Binding-site contacts:
Ligand atom C06 contacts residue MET74 of chain 1.A at 3.9 Å (hydrophobic).
Ligand atom C15 contacts residue GLY209 of chain 1.A at 4.3 Å.
Ligand atom C07 contacts residue GLN78 of chain 1.A at 3.4 Å.
Ligand atom C14 contacts residue HIS208 of chain 1.A at 3.7 Å.
Ligand atom O08 contacts residue GLN78 of chain 1.A at 3.9 Å.
Ligand atom C15 contacts residue HIS208 of chain 1.A at 3.7 Å.
Ligand atom C05 contacts residue ARG79 of chain 1.A at 3.5 Å.
Ligand atom N18 contacts residue LEU204 of chain 1.A at 3.5 Å.
Ligand atom C05 contacts residue GLN78 of chain 1.A at 3.2 Å.
Ligand atom N18 contacts residue HIS208 of chain 1.A at 3.6 Å.
Ligand atom C01 contacts residue GLN78 of chain 1.A at 3.5 Å.
Ligand atom N18 contacts residue GLY209 of chain 1.A at 3.2 Å (h-bond).
Ligand atom C13 contacts residue PRO210 of chain 1.A at 3.8 Å (hydrophobic).
Ligand atom N18 contacts residue PRO210 of chain 1.A at 4.0 Å.
Ligand atom N17 contacts residue PRO206 of chain 1.A at 4.0 Å.
Ligand atom O16 contacts residue SER80 of chain 1.A at 3.5 Å (h-bond).
Ligand atom C12 contacts residue HIS208 of chain 1.A at 4.2 Å.
Ligand atom C06 contacts residue ARG79 of chain 1.A at 3.8 Å.
Ligand atom C13 contacts residue HIS208 of chain 1.A at 3.3 Å.
Ligand atom C15 contacts residue SER205 of chain 1.A at 4.0 Å.
Ligand atom C02 contacts residue GLN78 of chain 1.A at 3.0 Å.
Ligand atom C07 contacts residue PRO206 of chain 1.A at 3.9 Å (hydrophobic).
Ligand atom C15 contacts residue PRO206 of chain 1.A at 4.2 Å (hydrophobic).
Ligand atom N17 contacts residue PRO210 of chain 1.A at 3.9 Å.
Ligand atom C04 contacts residue GLN78 of chain 1.A at 3.5 Å.
Ligand atom C03 contacts residue GLN78 of chain 1.A at 2.9 Å.
Ligand atom N17 contacts residue GLY209 of chain 1.A at 3.2 Å (h-bond).
Ligand atom O08 contacts residue PRO206 of chain 1.A at 3.9 Å.
Ligand atom C14 contacts residue PRO206 of chain 1.A at 4.3 Å (hydrophobic).
Ligand atom N18 contacts residue SER205 of chain 1.A at 2.8 Å (h-bond).
Ligand atom C15 contacts residue SER80 of chain 1.A at 4.3 Å.
Ligand atom C15 contacts residue PRO210 of chain 1.A at 4.2 Å (hydrophobic).
Ligand atom C06 contacts residue SER80 of chain 1.A at 3.6 Å.
Ligand atom N18 contacts residue SER203 of chain 1.A at 3.6 Å.
Ligand atom C06 contacts residue GLN78 of chain 1.A at 3.7 Å.
Ligand atom C09 contacts residue PRO206 of chain 1.A at 4.2 Å (hydrophobic).
Ligand atom C13 contacts residue GLY209 of chain 1.A at 4.0 Å.
Ligand atom N17 contacts residue HIS208 of chain 1.A at 2.7 Å (h-bond).
Ligand atom C05 contacts residue SER80 of chain 1.A at 3.6 Å.
Ligand atom N17 contacts residue SER205 of chain 1.A at 3.0 Å (h-bond).

Sequence of chain 1.A:
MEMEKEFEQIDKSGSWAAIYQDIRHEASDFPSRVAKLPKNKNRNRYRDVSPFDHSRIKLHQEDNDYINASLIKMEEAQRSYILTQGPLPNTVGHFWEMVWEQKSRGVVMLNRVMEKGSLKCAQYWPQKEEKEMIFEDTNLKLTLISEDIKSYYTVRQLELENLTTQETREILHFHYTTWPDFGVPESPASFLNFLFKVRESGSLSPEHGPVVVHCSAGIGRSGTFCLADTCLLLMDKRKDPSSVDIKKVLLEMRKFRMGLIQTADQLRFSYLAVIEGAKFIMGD

This protein binds this small molecule.
Small molecule (SMILES): NNC(=O)c1ccccc1OCc1ccccc1